Sequence of chain 1.AB:
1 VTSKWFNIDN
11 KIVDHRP

Sequence of chain 1.NA:
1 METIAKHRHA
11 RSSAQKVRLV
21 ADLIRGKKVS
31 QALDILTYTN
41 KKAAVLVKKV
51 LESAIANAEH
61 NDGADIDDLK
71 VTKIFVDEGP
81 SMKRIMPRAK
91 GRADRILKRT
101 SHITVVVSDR

This small molecule binds to this protein.
Small molecule (SMILES): N[C@@H](Cc1c[nH]c2ccccc12)C(=O)O

Binding-site contacts:
Ligand atom CH2 contacts residue TRP5 of chain 1.AB at 3.1 Å (hydrophobic).
Ligand atom CA contacts residue TRP5 of chain 1.AB at 4.4 Å (hydrophobic).
Ligand atom N contacts residue TRP5 of chain 1.AB at 3.2 Å.
Ligand atom O contacts residue TRP5 of chain 1.AB at 3.2 Å.
Ligand atom C contacts residue LYS90 of chain 1.NA at 4.2 Å.
Ligand atom CZ2 contacts residue TRP5 of chain 1.AB at 3.6 Å (hydrophobic).
Ligand atom CD2 contacts residue TRP5 of chain 1.AB at 3.6 Å (hydrophobic).
Ligand atom CZ2 contacts residue ILE8 of chain 1.AB at 4.1 Å (hydrophobic).
Ligand atom CH2 contacts residue ILE8 of chain 1.AB at 3.8 Å (hydrophobic).
Ligand atom CH2 contacts residue ASP9 of chain 1.AB at 4.0 Å.
Ligand atom CE2 contacts residue TRP5 of chain 1.AB at 3.4 Å (hydrophobic).
Ligand atom CE3 contacts residue TRP5 of chain 1.AB at 3.6 Å (hydrophobic).
Ligand atom CG contacts residue TRP5 of chain 1.AB at 4.2 Å (hydrophobic).
Ligand atom CZ3 contacts residue ASP9 of chain 1.AB at 4.0 Å.
Ligand atom CZ3 contacts residue TRP5 of chain 1.AB at 3.3 Å (hydrophobic).
Ligand atom O contacts residue LYS90 of chain 1.NA at 3.1 Å (salt-bridge).
Ligand atom NE1 contacts residue TRP5 of chain 1.AB at 3.8 Å.
Ligand atom C contacts residue TRP5 of chain 1.AB at 4.3 Å (hydrophobic).
Ligand atom CD1 contacts residue TRP5 of chain 1.AB at 4.2 Å (hydrophobic).